Sequence of chain 1.A:
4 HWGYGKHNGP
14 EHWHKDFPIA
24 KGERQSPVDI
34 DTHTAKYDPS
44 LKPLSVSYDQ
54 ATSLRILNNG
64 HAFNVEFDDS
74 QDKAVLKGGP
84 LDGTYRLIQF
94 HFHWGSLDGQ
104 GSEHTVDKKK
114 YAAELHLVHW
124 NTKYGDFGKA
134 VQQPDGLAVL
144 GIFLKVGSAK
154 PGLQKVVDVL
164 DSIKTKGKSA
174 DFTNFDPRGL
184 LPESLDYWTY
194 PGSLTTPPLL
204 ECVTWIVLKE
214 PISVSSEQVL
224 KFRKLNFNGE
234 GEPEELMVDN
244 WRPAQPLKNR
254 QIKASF

The protein below binds the small molecule below.
Small molecule (SMILES): NS(=O)(=O)c1nnc(NS(=O)(=O)c2cccc(C(=O)OCCCCO[N+](=O)[O-])c2)s1

Binding-site contacts:
Ligand atom OAT contacts residue SER196 of chain 1.A at 3.9 Å.
Ligand atom OAT contacts residue TRP208 of chain 1.A at 3.6 Å.
Ligand atom NBB contacts residue HIS96 of chain 1.A at 3.6 Å (h-bond).
Ligand atom CAN contacts residue GLN92 of chain 1.A at 4.0 Å.
Ligand atom NAB contacts residue PRO201 of chain 1.A at 4.1 Å.
Ligand atom OBC contacts residue ZN1 of chain 1.B at 3.5 Å.
Ligand atom SAY contacts residue LEU197 of chain 1.A at 3.5 Å.
Ligand atom SAO contacts residue GLN92 of chain 1.A at 3.6 Å (h-bond).
Ligand atom OAT contacts residue THR198 of chain 1.A at 2.8 Å (h-bond).
Ligand atom OBC contacts residue HIS119 of chain 1.A at 3.8 Å.
Ligand atom OAT contacts residue LEU197 of chain 1.A at 3.1 Å.
Ligand atom NBB contacts residue HIS94 of chain 1.A at 3.1 Å (h-bond).
Ligand atom CAW contacts residue GLN92 of chain 1.A at 3.7 Å.
Ligand atom SBA contacts residue ZN1 of chain 1.B at 3.1 Å.
Ligand atom SAY contacts residue HIS94 of chain 1.A at 3.8 Å.
Ligand atom CAW contacts residue PHE130 of chain 1.A at 3.8 Å (hydrophobic).
Ligand atom NAR contacts residue THR199 of chain 1.A at 2.7 Å (h-bond).
Ligand atom OAD contacts residue GLN92 of chain 1.A at 2.4 Å (h-bond).
Ligand atom SBA contacts residue HIS94 of chain 1.A at 3.8 Å.
Ligand atom CAF contacts residue PRO201 of chain 1.A at 3.3 Å (hydrophobic).
Ligand atom CAZ contacts residue LEU197 of chain 1.A at 3.4 Å (hydrophobic).
Ligand atom CAQ contacts residue LEU197 of chain 1.A at 3.9 Å (hydrophobic).
Ligand atom NBB contacts residue THR198 of chain 1.A at 3.2 Å (h-bond).
Ligand atom NBB contacts residue ZN1 of chain 1.B at 1.9 Å.
Ligand atom CAZ contacts residue HIS94 of chain 1.A at 3.8 Å.
Ligand atom OBC contacts residue VAL121 of chain 1.A at 3.8 Å.
Ligand atom SBA contacts residue LEU197 of chain 1.A at 4.0 Å.
Ligand atom OBC contacts residue VAL142 of chain 1.A at 3.6 Å.
Ligand atom CAN contacts residue PHE130 of chain 1.A at 3.8 Å (hydrophobic).
Ligand atom SBA contacts residue THR198 of chain 1.A at 3.9 Å.
Ligand atom NAS contacts residue LEU197 of chain 1.A at 3.8 Å.
Ligand atom CAQ contacts residue THR199 of chain 1.A at 4.1 Å.
Ligand atom OBC contacts residue HIS94 of chain 1.A at 3.5 Å.
Ligand atom NAS contacts residue THR199 of chain 1.A at 2.7 Å (h-bond).
Ligand atom SBA contacts residue HIS119 of chain 1.A at 3.9 Å.
Ligand atom CAG contacts residue PRO201 of chain 1.A at 4.0 Å (hydrophobic).
Ligand atom OAX contacts residue PHE130 of chain 1.A at 3.0 Å.
Ligand atom CAV contacts residue ILE91 of chain 1.A at 3.8 Å (hydrophobic).
Ligand atom ONA contacts residue PRO201 of chain 1.A at 3.3 Å.
Ligand atom NBB contacts residue HIS119 of chain 1.A at 3.0 Å (h-bond).